Binding-site contacts:
Ligand atom O4 contacts residue ASN80 of chain 1.B at 4.3 Å.
Ligand atom C3 contacts residue HIS298 of chain 1.B at 3.5 Å.
Ligand atom C3 contacts residue VAL296 of chain 1.B at 3.5 Å (hydrophobic).
Ligand atom C4 contacts residue GLY78 of chain 1.B at 3.3 Å.
Ligand atom C11 contacts residue ASP85 of chain 1.C at 3.7 Å.
Ligand atom C5 contacts residue ASN93 of chain 1.B at 4.0 Å.
Ligand atom C5 contacts residue ARG77 of chain 1.B at 4.2 Å.
Ligand atom C11 contacts residue TYR72 of chain 1.B at 3.5 Å (hydrophobic).
Ligand atom C1 contacts residue ARG77 of chain 1.B at 3.3 Å.
Ligand atom C1 contacts residue TYR72 of chain 1.B at 3.7 Å (hydrophobic).
Ligand atom C3 contacts residue GLY78 of chain 1.B at 3.8 Å.
Ligand atom O4 contacts residue THR291 of chain 1.B at 3.3 Å.
Ligand atom O3 contacts residue VAL296 of chain 1.B at 3.9 Å.
Ligand atom C4 contacts residue TYR72 of chain 1.B at 3.9 Å (hydrophobic).
Ligand atom C4 contacts residue ARG77 of chain 1.B at 3.8 Å.
Ligand atom C5 contacts residue TYR72 of chain 1.B at 3.7 Å (hydrophobic).
Ligand atom O1A contacts residue GLY78 of chain 1.B at 3.9 Å.
Ligand atom O1B contacts residue TYR72 of chain 1.B at 3.8 Å.
Ligand atom N5 contacts residue TYR72 of chain 1.B at 2.8 Å (h-bond).
Ligand atom O1A contacts residue TYR72 of chain 1.B at 3.0 Å.
Ligand atom O4 contacts residue GLY78 of chain 1.B at 3.1 Å.
Ligand atom C9 contacts residue ARG77 of chain 1.B at 3.5 Å.
Ligand atom C10 contacts residue TYR72 of chain 1.B at 3.6 Å (hydrophobic).
Ligand atom O3 contacts residue ASN80 of chain 1.B at 3.9 Å.
Ligand atom C3 contacts residue ARG77 of chain 1.B at 4.0 Å.
Ligand atom C6 contacts residue ASN93 of chain 1.B at 3.2 Å.
Ligand atom O1B contacts residue ARG77 of chain 1.B at 2.7 Å (salt-bridge).
Ligand atom O6 contacts residue ASN93 of chain 1.B at 3.5 Å (h-bond).
Ligand atom O1A contacts residue ARG77 of chain 1.B at 3.2 Å (salt-bridge).
Ligand atom O3 contacts residue GLY78 of chain 1.B at 3.0 Å.
Ligand atom O4 contacts residue ILE79 of chain 1.B at 3.8 Å.
Ligand atom O3 contacts residue ARG77 of chain 1.B at 4.1 Å.
Ligand atom C2 contacts residue GLY78 of chain 1.B at 3.9 Å.
Ligand atom O4 contacts residue HIS298 of chain 1.B at 3.1 Å (h-bond).
Ligand atom C3 contacts residue GLY78 of chain 1.B at 3.8 Å.
Ligand atom C4 contacts residue HIS298 of chain 1.B at 3.5 Å.
Ligand atom O4 contacts residue VAL296 of chain 1.B at 4.2 Å.
Ligand atom C2 contacts residue VAL296 of chain 1.B at 4.3 Å (hydrophobic).
Ligand atom C6 contacts residue TYR72 of chain 1.B at 3.9 Å (hydrophobic).
Ligand atom C1 contacts residue GLY78 of chain 1.B at 4.1 Å.

A protein and the small-molecule ligand that binds it are described below.
Small molecule (SMILES): CC(=O)N[C@H]1[C@H]([C@H](O)[C@H](O)CO)O[C@@](O[C@H]2[C@@H](O)[C@@H](CO)O[C@@H](O[C@H]3[C@H](O)[C@@H](O)[C@H](O)O[C@@H]3CO)[C@@H]2O)(C(=O)O)C[C@@H]1O

Sequence of chain 1.B:
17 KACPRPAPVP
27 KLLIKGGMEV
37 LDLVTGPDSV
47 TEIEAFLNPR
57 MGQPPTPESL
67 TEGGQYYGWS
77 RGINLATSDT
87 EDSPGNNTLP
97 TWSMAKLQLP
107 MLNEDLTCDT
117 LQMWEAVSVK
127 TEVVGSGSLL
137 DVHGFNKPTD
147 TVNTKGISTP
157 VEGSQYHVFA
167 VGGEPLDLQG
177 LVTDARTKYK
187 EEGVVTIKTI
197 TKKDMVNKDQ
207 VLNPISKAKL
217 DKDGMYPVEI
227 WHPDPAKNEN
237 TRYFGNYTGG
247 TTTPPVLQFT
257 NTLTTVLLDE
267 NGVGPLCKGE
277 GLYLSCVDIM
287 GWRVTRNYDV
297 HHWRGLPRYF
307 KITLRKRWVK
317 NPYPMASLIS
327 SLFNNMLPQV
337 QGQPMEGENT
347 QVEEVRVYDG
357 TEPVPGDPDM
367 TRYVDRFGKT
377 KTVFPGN

Sequence of chain 1.C:
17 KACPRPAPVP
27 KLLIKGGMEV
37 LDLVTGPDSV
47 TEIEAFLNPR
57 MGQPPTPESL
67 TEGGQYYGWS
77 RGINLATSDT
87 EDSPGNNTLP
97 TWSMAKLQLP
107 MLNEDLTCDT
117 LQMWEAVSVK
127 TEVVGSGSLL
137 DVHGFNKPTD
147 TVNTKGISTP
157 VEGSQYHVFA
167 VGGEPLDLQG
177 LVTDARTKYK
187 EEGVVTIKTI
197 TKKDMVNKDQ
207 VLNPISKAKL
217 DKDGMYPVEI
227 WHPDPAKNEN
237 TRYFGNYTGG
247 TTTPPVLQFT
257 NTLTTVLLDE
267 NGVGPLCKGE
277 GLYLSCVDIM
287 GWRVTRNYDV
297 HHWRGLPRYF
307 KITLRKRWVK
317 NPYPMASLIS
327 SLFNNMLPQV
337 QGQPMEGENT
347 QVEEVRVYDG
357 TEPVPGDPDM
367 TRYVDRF